This small molecule binds to this protein.
Small molecule (SMILES): CC1(C)C=C(CSS(C)(=O)=O)C(C)(C)N1[O]

Sequence of chain 1.E:
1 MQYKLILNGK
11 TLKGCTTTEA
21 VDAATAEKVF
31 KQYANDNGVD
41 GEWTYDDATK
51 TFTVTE

Binding-site contacts:
Ligand atom C7 contacts residue LYS4 of chain 1.E at 3.7 Å.
Ligand atom C7 contacts residue CYS15 of chain 1.E at 4.1 Å (hydrophobic).
Ligand atom C7 contacts residue ILE6 of chain 1.E at 4.3 Å (hydrophobic).
Ligand atom C8 contacts residue LYS4 of chain 1.E at 3.7 Å.
Ligand atom S1 contacts residue CYS15 of chain 1.E at 2.0 Å (h-bond).
Ligand atom C4 contacts residue CYS15 of chain 1.E at 3.0 Å (hydrophobic).
Ligand atom C3 contacts residue CYS15 of chain 1.E at 3.9 Å (hydrophobic).
Ligand atom O1 contacts residue LYS4 of chain 1.E at 4.4 Å.